A protein and the small-molecule ligand that binds it are described below.
Small molecule (SMILES): CC(=O)N[C@@H]1[C@@H](O)[C@H](O[C@@H]2O[C@H](CO)[C@@H](O[C@@H]3O[C@H](CO)[C@@H](O)[C@H](O)[C@H]3NC(C)=O)[C@H](O)[C@H]2NC(C)=O)[C@@H](CO)O[C@H]1O

Binding-site contacts:
Ligand atom C1 contacts residue GLY135 of chain 1.L at 4.0 Å.
Ligand atom C5 contacts residue TRP44 of chain 1.L at 3.4 Å (hydrophobic).
Ligand atom C7 contacts residue TRP44 of chain 1.L at 4.1 Å (hydrophobic).
Ligand atom C7 contacts residue TRP15 of chain 1.L at 3.2 Å (hydrophobic).
Ligand atom C7 contacts residue SER43 of chain 1.L at 4.0 Å.
Ligand atom C4 contacts residue TRP44 of chain 1.L at 4.0 Å (hydrophobic).
Ligand atom C6 contacts residue TRP44 of chain 1.L at 3.3 Å (hydrophobic).
Ligand atom C3 contacts residue SER43 of chain 1.L at 3.6 Å.
Ligand atom O6 contacts residue TRP44 of chain 1.L at 3.9 Å.
Ligand atom C6 contacts residue THR14 of chain 1.L at 3.8 Å.
Ligand atom O3 contacts residue SER43 of chain 1.L at 4.0 Å.
Ligand atom C3 contacts residue GLY135 of chain 1.L at 4.1 Å.
Ligand atom C8 contacts residue TRP15 of chain 1.L at 3.3 Å (hydrophobic).
Ligand atom O7 contacts residue TRP44 of chain 1.L at 3.0 Å (h-bond).
Ligand atom C8 contacts residue VAL42 of chain 1.L at 4.1 Å (hydrophobic).
Ligand atom C5 contacts residue TRP137 of chain 1.L at 3.5 Å (hydrophobic).
Ligand atom C7 contacts residue GLY135 of chain 1.L at 3.6 Å.
Ligand atom O4 contacts residue TRP44 of chain 1.L at 3.8 Å.
Ligand atom C2 contacts residue GLY135 of chain 1.L at 3.9 Å.
Ligand atom C4 contacts residue SER43 of chain 1.L at 4.0 Å.
Ligand atom N2 contacts residue TRP15 of chain 1.L at 3.2 Å (h-bond).
Ligand atom O1 contacts residue TRP137 of chain 1.L at 3.8 Å.
Ligand atom C6 contacts residue TRP137 of chain 1.L at 3.6 Å (hydrophobic).
Ligand atom O5 contacts residue TRP137 of chain 1.L at 3.4 Å.
Ligand atom C1 contacts residue TRP44 of chain 1.L at 3.7 Å (hydrophobic).
Ligand atom C2 contacts residue TRP44 of chain 1.L at 4.0 Å (hydrophobic).
Ligand atom O5 contacts residue TRP44 of chain 1.L at 3.8 Å.
Ligand atom O3 contacts residue TRP15 of chain 1.L at 2.9 Å (h-bond).
Ligand atom N2 contacts residue GLY135 of chain 1.L at 2.9 Å (h-bond).
Ligand atom O6 contacts residue THR14 of chain 1.L at 3.2 Å.
Ligand atom C2 contacts residue TRP15 of chain 1.L at 4.0 Å (hydrophobic).
Ligand atom C8 contacts residue TYR21 of chain 1.L at 3.6 Å (hydrophobic).
Ligand atom O4 contacts residue SER43 of chain 1.L at 3.3 Å.
Ligand atom C3 contacts residue TRP15 of chain 1.L at 3.9 Å (hydrophobic).
Ligand atom C1 contacts residue TRP137 of chain 1.L at 3.8 Å (hydrophobic).
Ligand atom O7 contacts residue TRP15 of chain 1.L at 3.9 Å.
Ligand atom O7 contacts residue GLY135 of chain 1.L at 3.4 Å (h-bond).
Ligand atom O7 contacts residue SER43 of chain 1.L at 2.9 Å (h-bond).
Ligand atom O3 contacts residue TRP44 of chain 1.L at 3.4 Å.
Ligand atom O7 contacts residue VAL42 of chain 1.L at 3.6 Å.

Sequence of chain 1.L:
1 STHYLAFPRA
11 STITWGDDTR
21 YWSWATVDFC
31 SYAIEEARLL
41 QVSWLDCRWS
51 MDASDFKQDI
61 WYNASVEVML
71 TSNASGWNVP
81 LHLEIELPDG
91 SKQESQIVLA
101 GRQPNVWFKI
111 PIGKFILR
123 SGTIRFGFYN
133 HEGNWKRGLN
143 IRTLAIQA

Sequence of chain 1.E:
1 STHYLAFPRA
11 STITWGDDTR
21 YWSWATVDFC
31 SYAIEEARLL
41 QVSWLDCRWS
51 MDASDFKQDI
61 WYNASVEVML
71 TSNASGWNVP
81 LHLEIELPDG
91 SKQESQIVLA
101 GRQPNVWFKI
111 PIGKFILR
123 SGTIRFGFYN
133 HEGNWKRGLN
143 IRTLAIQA